Binding-site contacts:
Ligand atom CAP contacts residue HIS9 of chain 1.A at 4.2 Å.
Ligand atom CAI contacts residue HIS2 of chain 1.A at 2.5 Å.
Ligand atom OAE contacts residue TRP15 of chain 1.A at 3.6 Å.
Ligand atom CAJ contacts residue ASP18 of chain 1.A at 3.3 Å.
Ligand atom CAH contacts residue HIS2 of chain 1.A at 4.0 Å.
Ligand atom CAB contacts residue HIS9 of chain 1.A at 3.4 Å.
Ligand atom OAE contacts residue ASN10 of chain 1.A at 3.3 Å (h-bond).
Ligand atom OAF contacts residue HIS14 of chain 1.A at 2.8 Å (h-bond).
Ligand atom OAF contacts residue ASP18 of chain 1.A at 3.7 Å.
Ligand atom CAH contacts residue HIS9 of chain 1.A at 3.5 Å.
Ligand atom NAR contacts residue ASP18 of chain 1.A at 3.8 Å.
Ligand atom NAD contacts residue TRP4 of chain 1.A at 3.5 Å.
Ligand atom OAK contacts residue HIS2 of chain 1.A at 3.1 Å.
Ligand atom CAI contacts residue ASP18 of chain 1.A at 3.8 Å.
Ligand atom NAD contacts residue PHE19 of chain 1.A at 4.0 Å.
Ligand atom OAF contacts residue TRP15 of chain 1.A at 3.8 Å.
Ligand atom OAL contacts residue HIS2 of chain 1.A at 4.0 Å.
Ligand atom CAJ contacts residue HIS3 of chain 1.A at 3.9 Å.
Ligand atom CAH contacts residue ASN10 of chain 1.A at 4.0 Å.
Ligand atom CAA contacts residue HIS2 of chain 1.A at 3.7 Å.
Ligand atom OAF contacts residue LYS17 of chain 1.A at 4.2 Å.
Ligand atom CAI contacts residue HIS3 of chain 1.A at 4.2 Å.
Ligand atom CAJ contacts residue HIS2 of chain 1.A at 3.2 Å.
Ligand atom CAO contacts residue HIS2 of chain 1.A at 3.7 Å.
Ligand atom CAC contacts residue LYS17 of chain 1.A at 4.0 Å.
Ligand atom CAC contacts residue HIS9 of chain 1.A at 3.2 Å.
Ligand atom NAD contacts residue ASP18 of chain 1.A at 3.1 Å (salt-bridge).
Ligand atom CAC contacts residue HIS14 of chain 1.A at 3.5 Å.
Ligand atom CAC contacts residue ASN10 of chain 1.A at 3.9 Å.
Ligand atom CAQ contacts residue HIS9 of chain 1.A at 4.0 Å.
Ligand atom CAG contacts residue HIS2 of chain 1.A at 2.1 Å.
Ligand atom CAM contacts residue HIS2 of chain 1.A at 2.3 Å.
Ligand atom CAQ contacts residue ASN10 of chain 1.A at 3.9 Å.
Ligand atom SAS contacts residue HIS14 of chain 1.A at 3.9 Å.
Ligand atom OAE contacts residue TRP4 of chain 1.A at 3.8 Å.
Ligand atom SAS contacts residue ASP18 of chain 1.A at 3.7 Å.
Ligand atom CAJ contacts residue TRP4 of chain 1.A at 4.0 Å (hydrophobic).
Ligand atom OAE contacts residue HIS14 of chain 1.A at 3.7 Å.
Ligand atom CAP contacts residue HIS2 of chain 1.A at 3.3 Å.
Ligand atom CAN contacts residue HIS2 of chain 1.A at 3.0 Å.

A protein and the small-molecule ligand that binds it are described below.
Small molecule (SMILES): COc1cc2c(cc1OC)[C@@H](C)N(S(N)(=O)=O)CC2

Sequence of chain 1.A:
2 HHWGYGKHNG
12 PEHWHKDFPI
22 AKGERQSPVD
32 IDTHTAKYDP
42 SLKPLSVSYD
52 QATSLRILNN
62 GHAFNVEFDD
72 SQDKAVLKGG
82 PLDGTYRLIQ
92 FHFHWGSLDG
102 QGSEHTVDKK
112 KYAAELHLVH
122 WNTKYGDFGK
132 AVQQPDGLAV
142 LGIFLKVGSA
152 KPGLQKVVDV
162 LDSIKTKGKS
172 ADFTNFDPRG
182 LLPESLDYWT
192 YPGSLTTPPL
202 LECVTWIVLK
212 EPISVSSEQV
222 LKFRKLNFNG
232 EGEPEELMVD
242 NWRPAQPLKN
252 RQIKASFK